This protein binds this small molecule.
Small molecule (SMILES): CC(=O)N[C@@H]1[C@@H](O)[C@H](O)[C@@H](CO)O[C@H]1O

Sequence of chain 1.F:
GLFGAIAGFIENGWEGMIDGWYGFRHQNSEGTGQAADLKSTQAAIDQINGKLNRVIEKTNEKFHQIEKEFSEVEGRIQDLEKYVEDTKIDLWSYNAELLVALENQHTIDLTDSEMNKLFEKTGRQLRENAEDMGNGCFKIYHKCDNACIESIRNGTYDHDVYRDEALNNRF

Binding-site contacts:
Ligand atom O5 contacts residue ASN154 of chain 1.F at 2.3 Å (h-bond).
Ligand atom C1 contacts residue SER151 of chain 1.F at 4.2 Å.
Ligand atom O5 contacts residue GLU150 of chain 1.F at 3.4 Å.
Ligand atom C3 contacts residue ASN154 of chain 1.F at 3.8 Å.
Ligand atom O7 contacts residue ASN154 of chain 1.F at 3.6 Å (h-bond).
Ligand atom C1 contacts residue GLU150 of chain 1.F at 4.0 Å.
Ligand atom C2 contacts residue THR156 of chain 1.F at 4.1 Å.
Ligand atom C1 contacts residue THR156 of chain 1.F at 3.9 Å.
Ligand atom C2 contacts residue ASN154 of chain 1.F at 2.4 Å.
Ligand atom O6 contacts residue GLU150 of chain 1.F at 4.1 Å.
Ligand atom C6 contacts residue ALA147 of chain 1.F at 4.2 Å (hydrophobic).
Ligand atom N2 contacts residue THR156 of chain 1.F at 3.3 Å.
Ligand atom O5 contacts residue SER151 of chain 1.F at 4.3 Å.
Ligand atom N2 contacts residue ASN154 of chain 1.F at 3.0 Å (h-bond).
Ligand atom C6 contacts residue GLU150 of chain 1.F at 4.0 Å.
Ligand atom C5 contacts residue ASN154 of chain 1.F at 3.7 Å.
Ligand atom C5 contacts residue GLU150 of chain 1.F at 4.3 Å.
Ligand atom C8 contacts residue THR156 of chain 1.F at 3.6 Å.
Ligand atom C7 contacts residue ASN154 of chain 1.F at 3.7 Å.
Ligand atom C7 contacts residue THR156 of chain 1.F at 3.7 Å.
Ligand atom C1 contacts residue ASN154 of chain 1.F at 1.4 Å.
Ligand atom C4 contacts residue ASN154 of chain 1.F at 4.2 Å.